Sequence of chain 1.C:
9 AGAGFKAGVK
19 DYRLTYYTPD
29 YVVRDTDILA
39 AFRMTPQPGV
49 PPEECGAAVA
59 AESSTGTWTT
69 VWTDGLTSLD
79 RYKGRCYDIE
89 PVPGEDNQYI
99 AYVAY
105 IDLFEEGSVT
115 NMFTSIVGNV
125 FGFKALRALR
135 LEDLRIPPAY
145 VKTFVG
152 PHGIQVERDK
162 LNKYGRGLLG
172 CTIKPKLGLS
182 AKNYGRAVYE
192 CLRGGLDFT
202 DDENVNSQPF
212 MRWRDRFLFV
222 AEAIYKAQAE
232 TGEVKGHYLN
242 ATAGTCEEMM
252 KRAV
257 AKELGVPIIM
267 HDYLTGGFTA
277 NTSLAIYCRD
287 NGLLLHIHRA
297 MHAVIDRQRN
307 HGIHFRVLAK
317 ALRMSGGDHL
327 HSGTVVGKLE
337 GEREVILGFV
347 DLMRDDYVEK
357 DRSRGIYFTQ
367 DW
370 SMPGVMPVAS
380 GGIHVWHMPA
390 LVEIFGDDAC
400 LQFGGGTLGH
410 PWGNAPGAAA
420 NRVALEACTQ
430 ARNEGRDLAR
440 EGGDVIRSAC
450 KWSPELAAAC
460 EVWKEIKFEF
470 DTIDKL

Sequence of chain 1.D:
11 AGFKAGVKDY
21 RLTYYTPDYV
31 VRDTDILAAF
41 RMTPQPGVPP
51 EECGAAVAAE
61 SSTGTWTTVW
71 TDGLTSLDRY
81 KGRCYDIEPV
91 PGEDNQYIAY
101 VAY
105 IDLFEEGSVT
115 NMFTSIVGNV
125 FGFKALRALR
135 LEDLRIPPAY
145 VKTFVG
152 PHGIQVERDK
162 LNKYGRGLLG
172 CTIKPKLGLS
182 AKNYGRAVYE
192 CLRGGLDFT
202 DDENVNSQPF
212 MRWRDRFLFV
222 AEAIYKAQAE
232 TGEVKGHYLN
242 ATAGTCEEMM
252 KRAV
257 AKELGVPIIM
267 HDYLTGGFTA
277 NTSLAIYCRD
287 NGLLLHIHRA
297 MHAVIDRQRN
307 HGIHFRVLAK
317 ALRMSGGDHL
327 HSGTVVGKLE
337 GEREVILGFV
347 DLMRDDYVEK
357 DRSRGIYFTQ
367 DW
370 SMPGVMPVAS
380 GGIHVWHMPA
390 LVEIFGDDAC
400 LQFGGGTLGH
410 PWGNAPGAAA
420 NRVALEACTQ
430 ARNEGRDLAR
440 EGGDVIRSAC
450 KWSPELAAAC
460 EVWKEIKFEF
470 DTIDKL

This protein binds this small molecule.
Small molecule (SMILES): O=C(O)[C@@](O)(COP(=O)(O)O)[C@H](O)[C@H](O)COP(=O)(O)O

Binding-site contacts:
Ligand atom O7 contacts residue MG1 of chain 1.FA at 2.2 Å.
Ligand atom O4 contacts residue GLY380 of chain 1.C at 3.2 Å.
Ligand atom O7 contacts residue LYS177 of chain 1.C at 2.8 Å (salt-bridge).
Ligand atom O6P contacts residue ARG295 of chain 1.C at 2.9 Å (salt-bridge).
Ligand atom O7 contacts residue LYS175 of chain 1.C at 3.5 Å (salt-bridge).
Ligand atom O2 contacts residue THR173 of chain 1.C at 3.0 Å (h-bond).
Ligand atom O2 contacts residue LYS175 of chain 1.C at 3.1 Å (salt-bridge).
Ligand atom O2P contacts residue LYS334 of chain 1.C at 2.9 Å (salt-bridge).
Ligand atom O3 contacts residue GLU204 of chain 1.C at 2.9 Å (salt-bridge).
Ligand atom O5P contacts residue HIS327 of chain 1.C at 2.8 Å (h-bond).
Ligand atom O2 contacts residue KCX201 of chain 1.C at 3.2 Å (h-bond).
Ligand atom C3 contacts residue KCX201 of chain 1.C at 3.2 Å.
Ligand atom O2P contacts residue TRP66 of chain 1.D at 3.2 Å.
Ligand atom O4P contacts residue ARG295 of chain 1.C at 2.8 Å (salt-bridge).
Ligand atom O2P contacts residue THR65 of chain 1.D at 3.4 Å (h-bond).
Ligand atom O7 contacts residue ASN123 of chain 1.D at 2.9 Å (h-bond).
Ligand atom O1P contacts residue LYS175 of chain 1.C at 3.5 Å.
Ligand atom O2 contacts residue MG1 of chain 1.FA at 2.3 Å.
Ligand atom C contacts residue LYS175 of chain 1.C at 3.5 Å.
Ligand atom O6 contacts residue LYS334 of chain 1.C at 2.9 Å (salt-bridge).
Ligand atom P1 contacts residue THR65 of chain 1.D at 3.4 Å.
Ligand atom O2P contacts residue GLY380 of chain 1.C at 3.3 Å.
Ligand atom C3 contacts residue MG1 of chain 1.FA at 3.1 Å.
Ligand atom O7 contacts residue GLU204 of chain 1.C at 3.2 Å (salt-bridge).
Ligand atom O3 contacts residue KCX201 of chain 1.C at 2.7 Å (h-bond).
Ligand atom O6 contacts residue GLU60 of chain 1.D at 3.4 Å (salt-bridge).
Ligand atom O3P contacts residue GLY403 of chain 1.C at 2.9 Å (h-bond).
Ligand atom O1P contacts residue THR65 of chain 1.D at 2.5 Å (h-bond).
Ligand atom O3 contacts residue HIS294 of chain 1.C at 2.9 Å (h-bond).
Ligand atom O5 contacts residue LEU335 of chain 1.C at 3.4 Å.
Ligand atom C contacts residue MG1 of chain 1.FA at 3.0 Å.
Ligand atom O5P contacts residue SER379 of chain 1.C at 3.4 Å (h-bond).
Ligand atom O7 contacts residue ASP203 of chain 1.C at 3.1 Å (salt-bridge).
Ligand atom C2 contacts residue MG1 of chain 1.FA at 3.0 Å.
Ligand atom O2P contacts residue GLY381 of chain 1.C at 2.8 Å (h-bond).
Ligand atom O3 contacts residue MG1 of chain 1.FA at 2.2 Å.
Ligand atom O2 contacts residue ASP203 of chain 1.C at 3.4 Å (salt-bridge).
Ligand atom O4 contacts residue SER379 of chain 1.C at 3.0 Å (h-bond).
Ligand atom O1 contacts residue LYS175 of chain 1.C at 3.3 Å (salt-bridge).
Ligand atom O1P contacts residue GLY404 of chain 1.C at 2.8 Å (h-bond).